Sequence of chain 1.D:
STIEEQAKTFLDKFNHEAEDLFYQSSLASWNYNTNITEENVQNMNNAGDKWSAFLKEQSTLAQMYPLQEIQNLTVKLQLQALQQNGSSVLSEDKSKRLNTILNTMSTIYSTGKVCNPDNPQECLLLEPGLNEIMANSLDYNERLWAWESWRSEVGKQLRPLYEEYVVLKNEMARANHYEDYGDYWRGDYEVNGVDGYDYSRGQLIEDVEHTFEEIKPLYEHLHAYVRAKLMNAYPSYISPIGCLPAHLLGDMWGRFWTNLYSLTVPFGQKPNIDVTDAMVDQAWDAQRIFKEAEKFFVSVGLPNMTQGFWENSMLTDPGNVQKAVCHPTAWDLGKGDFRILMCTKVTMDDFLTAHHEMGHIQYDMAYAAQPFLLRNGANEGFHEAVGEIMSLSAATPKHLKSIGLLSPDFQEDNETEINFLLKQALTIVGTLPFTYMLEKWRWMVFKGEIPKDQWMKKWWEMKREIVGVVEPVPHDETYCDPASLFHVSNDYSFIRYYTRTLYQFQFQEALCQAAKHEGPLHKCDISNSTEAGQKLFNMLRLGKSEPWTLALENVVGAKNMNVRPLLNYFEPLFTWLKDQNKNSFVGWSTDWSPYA

Binding-site contacts:
Ligand atom C3 contacts residue SER403 of chain 1.D at 3.8 Å.
Ligand atom O7 contacts residue ASN529 of chain 1.D at 4.2 Å.
Ligand atom O5 contacts residue ASN529 of chain 1.D at 2.4 Å (h-bond).
Ligand atom C7 contacts residue ASN529 of chain 1.D at 3.5 Å.
Ligand atom C1 contacts residue SER528 of chain 1.D at 4.4 Å.
Ligand atom N2 contacts residue SER403 of chain 1.D at 4.2 Å.
Ligand atom C2 contacts residue ASN529 of chain 1.D at 2.5 Å.
Ligand atom C4 contacts residue ASN529 of chain 1.D at 4.3 Å.
Ligand atom C8 contacts residue ASN529 of chain 1.D at 3.8 Å.
Ligand atom C3 contacts residue ASN529 of chain 1.D at 3.8 Å.
Ligand atom O3 contacts residue SER403 of chain 1.D at 4.1 Å.
Ligand atom N2 contacts residue ASN529 of chain 1.D at 2.8 Å (h-bond).
Ligand atom C5 contacts residue ASN529 of chain 1.D at 3.7 Å.
Ligand atom C1 contacts residue ASN529 of chain 1.D at 1.4 Å.

A small-molecule ligand and the protein it binds are described below.
Small molecule (SMILES): CC(=O)N[C@@H]1[C@@H](O)[C@H](O)[C@@H](CO)O[C@H]1O